A small-molecule ligand and the protein it binds are described below.
Small molecule (SMILES): CC(=O)N[C@@H]1[C@@H](O)[C@H](O)[C@@H](CO)O[C@H]1O

Sequence of chain 1.MA:
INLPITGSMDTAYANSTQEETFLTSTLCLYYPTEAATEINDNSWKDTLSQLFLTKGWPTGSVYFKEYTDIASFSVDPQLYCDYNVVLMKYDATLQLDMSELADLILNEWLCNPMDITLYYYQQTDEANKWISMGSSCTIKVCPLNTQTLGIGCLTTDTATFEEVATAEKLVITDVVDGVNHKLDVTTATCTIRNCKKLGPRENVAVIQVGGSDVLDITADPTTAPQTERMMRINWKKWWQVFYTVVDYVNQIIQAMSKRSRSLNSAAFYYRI

Binding-site contacts:
Ligand atom C2 contacts residue ASN69 of chain 1.MA at 2.5 Å.
Ligand atom C8 contacts residue ASN69 of chain 1.MA at 4.0 Å.
Ligand atom O5 contacts residue ASN69 of chain 1.MA at 2.3 Å (h-bond).
Ligand atom C7 contacts residue ASN69 of chain 1.MA at 3.8 Å.
Ligand atom C1 contacts residue ASN69 of chain 1.MA at 1.4 Å.
Ligand atom N2 contacts residue ASN69 of chain 1.MA at 2.8 Å (h-bond).
Ligand atom C3 contacts residue ASN69 of chain 1.MA at 3.8 Å.
Ligand atom C5 contacts residue ASN69 of chain 1.MA at 3.6 Å.
Ligand atom C4 contacts residue ASN69 of chain 1.MA at 4.2 Å.